Binding-site contacts:
Ligand atom O2 contacts residue GLY430 of chain 1.D at 3.5 Å (h-bond).
Ligand atom O3 contacts residue TRP398 of chain 1.D at 3.7 Å.
Ligand atom O4P contacts residue SER435 of chain 1.D at 2.9 Å (h-bond).
Ligand atom O6P contacts residue THR348 of chain 1.D at 2.6 Å (h-bond).
Ligand atom O4 contacts residue THR438 of chain 1.D at 3.5 Å (h-bond).
Ligand atom O2P contacts residue ARG405 of chain 1.D at 2.6 Å (salt-bridge).
Ligand atom C3 contacts residue GLY434 of chain 1.D at 3.5 Å.
Ligand atom O4P contacts residue THR348 of chain 1.D at 3.6 Å (h-bond).
Ligand atom P2 contacts residue SER435 of chain 1.D at 3.5 Å.
Ligand atom P2 contacts residue THR348 of chain 1.D at 3.5 Å.
Ligand atom O6 contacts residue SER435 of chain 1.D at 3.8 Å.
Ligand atom O3P contacts residue TRP398 of chain 1.D at 2.8 Å (h-bond).
Ligand atom O6P contacts residue ARG352 of chain 1.D at 3.8 Å.
Ligand atom O2 contacts residue LEU347 of chain 1.D at 3.5 Å.
Ligand atom O1P contacts residue PRO433 of chain 1.D at 3.6 Å.
Ligand atom C5 contacts residue GLY434 of chain 1.D at 3.5 Å.
Ligand atom O5P contacts residue SER435 of chain 1.D at 3.2 Å (h-bond).
Ligand atom O3 contacts residue ARG432 of chain 1.D at 2.8 Å (salt-bridge).
Ligand atom O6P contacts residue SER353 of chain 1.D at 2.5 Å (h-bond).
Ligand atom P1 contacts residue ARG405 of chain 1.D at 3.6 Å.
Ligand atom O6 contacts residue THR349 of chain 1.D at 3.0 Å (h-bond).
Ligand atom O5 contacts residue LEU347 of chain 1.D at 3.7 Å.
Ligand atom O4 contacts residue TYR437 of chain 1.D at 2.9 Å (h-bond).
Ligand atom C6 contacts residue LEU347 of chain 1.D at 3.5 Å (hydrophobic).
Ligand atom P2 contacts residue THR349 of chain 1.D at 3.6 Å.
Ligand atom O4 contacts residue GLY434 of chain 1.D at 2.6 Å (h-bond).
Ligand atom O4P contacts residue THR349 of chain 1.D at 3.2 Å (h-bond).
Ligand atom C6 contacts residue THR438 of chain 1.D at 3.5 Å.
Ligand atom O4 contacts residue GLY436 of chain 1.D at 3.8 Å.
Ligand atom P2 contacts residue SER353 of chain 1.D at 3.5 Å.
Ligand atom C3 contacts residue ARG432 of chain 1.D at 3.3 Å.
Ligand atom O4P contacts residue THR350 of chain 1.D at 2.7 Å (h-bond).
Ligand atom O3 contacts residue GLY430 of chain 1.D at 3.2 Å.
Ligand atom C6 contacts residue SER353 of chain 1.D at 3.8 Å.
Ligand atom O1P contacts residue GLY434 of chain 1.D at 2.9 Å (h-bond).
Ligand atom O5P contacts residue SER353 of chain 1.D at 3.6 Å.
Ligand atom C4 contacts residue GLY434 of chain 1.D at 3.3 Å.
Ligand atom O5P contacts residue GLY436 of chain 1.D at 2.9 Å (h-bond).
Ligand atom O6 contacts residue THR348 of chain 1.D at 3.6 Å.
Ligand atom O3P contacts residue ARG405 of chain 1.D at 2.8 Å (salt-bridge).

A protein and the small-molecule ligand that binds it are described below.
Small molecule (SMILES): O=P(O)(O)OC[C@H]1O[C@](O)(COP(=O)(O)O)[C@@H](O)[C@@H]1O

Sequence of chain 1.D:
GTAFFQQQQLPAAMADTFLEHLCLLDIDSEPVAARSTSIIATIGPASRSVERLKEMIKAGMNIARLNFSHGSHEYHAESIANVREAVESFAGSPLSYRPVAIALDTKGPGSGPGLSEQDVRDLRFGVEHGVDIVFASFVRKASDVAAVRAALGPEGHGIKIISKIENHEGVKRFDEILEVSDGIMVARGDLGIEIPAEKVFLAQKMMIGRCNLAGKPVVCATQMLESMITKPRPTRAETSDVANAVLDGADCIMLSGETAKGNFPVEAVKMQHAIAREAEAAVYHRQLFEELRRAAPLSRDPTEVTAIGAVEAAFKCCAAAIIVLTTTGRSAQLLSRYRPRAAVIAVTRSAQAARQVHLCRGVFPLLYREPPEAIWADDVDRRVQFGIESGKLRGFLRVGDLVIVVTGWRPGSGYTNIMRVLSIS